This protein binds this small molecule.
Small molecule (SMILES): CC(=O)N[C@@H]1[C@@H](O)[C@H](O)[C@@H](CO)O[C@H]1O

Sequence of chain 1.E:
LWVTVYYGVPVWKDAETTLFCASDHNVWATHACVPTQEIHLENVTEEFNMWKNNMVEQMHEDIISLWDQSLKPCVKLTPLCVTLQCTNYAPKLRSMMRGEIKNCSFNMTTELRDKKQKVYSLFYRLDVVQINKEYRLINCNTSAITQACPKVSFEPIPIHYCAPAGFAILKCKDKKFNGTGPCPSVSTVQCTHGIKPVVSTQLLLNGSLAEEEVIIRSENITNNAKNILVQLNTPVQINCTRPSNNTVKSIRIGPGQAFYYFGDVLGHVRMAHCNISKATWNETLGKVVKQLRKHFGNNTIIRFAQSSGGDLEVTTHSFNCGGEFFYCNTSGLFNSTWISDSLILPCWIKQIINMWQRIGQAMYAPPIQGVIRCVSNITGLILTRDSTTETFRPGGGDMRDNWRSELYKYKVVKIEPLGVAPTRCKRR

Binding-site contacts:
Ligand atom C1 contacts residue THR248 of chain 1.E at 3.7 Å.
Ligand atom O5 contacts residue THR248 of chain 1.E at 3.6 Å (h-bond).
Ligand atom C4 contacts residue ASN246 of chain 1.E at 4.2 Å.
Ligand atom C1 contacts residue ASN246 of chain 1.E at 1.4 Å.
Ligand atom C5 contacts residue ASN246 of chain 1.E at 3.6 Å.
Ligand atom O6 contacts residue THR248 of chain 1.E at 4.4 Å.
Ligand atom C1 contacts residue ASN249 of chain 1.E at 4.4 Å.
Ligand atom O5 contacts residue ASN246 of chain 1.E at 2.3 Å (h-bond).
Ligand atom O7 contacts residue ASN246 of chain 1.E at 3.7 Å.
Ligand atom N2 contacts residue ASN246 of chain 1.E at 2.9 Å (h-bond).
Ligand atom C6 contacts residue ASN249 of chain 1.E at 4.5 Å.
Ligand atom C7 contacts residue ASN246 of chain 1.E at 3.5 Å.
Ligand atom C5 contacts residue THR248 of chain 1.E at 3.7 Å.
Ligand atom O6 contacts residue ASN249 of chain 1.E at 3.9 Å.
Ligand atom O5 contacts residue ASN249 of chain 1.E at 3.7 Å.
Ligand atom C6 contacts residue THR248 of chain 1.E at 3.9 Å.
Ligand atom C3 contacts residue ASN246 of chain 1.E at 3.8 Å.
Ligand atom C2 contacts residue ASN246 of chain 1.E at 2.5 Å.